Binding-site contacts:
Ligand atom O2 contacts residue GLU123 of chain 3.A at 2.5 Å (salt-bridge).
Ligand atom C2 contacts residue TYR163 of chain 3.A at 3.6 Å (hydrophobic).
Ligand atom N1 contacts residue ILE187 of chain 2.A at 3.2 Å.
Ligand atom C1 contacts residue ALA185 of chain 2.A at 3.9 Å (hydrophobic).
Ligand atom N6 contacts residue ALA185 of chain 2.A at 3.1 Å (h-bond).
Ligand atom N1 contacts residue ALA185 of chain 2.A at 3.8 Å.
Ligand atom C11 contacts residue LEU49 of chain 3.A at 3.9 Å (hydrophobic).
Ligand atom O3 contacts residue TYR163 of chain 3.A at 3.2 Å (h-bond).
Ligand atom C1 contacts residue ILE187 of chain 2.A at 3.8 Å (hydrophobic).
Ligand atom C12 contacts residue GLY46 of chain 3.A at 3.7 Å.
Ligand atom N5 contacts residue A3N1 of chain 3.D at 3.3 Å.
Ligand atom C12 contacts residue LEU49 of chain 3.A at 3.8 Å (hydrophobic).
Ligand atom O2 contacts residue ASN122 of chain 3.A at 3.1 Å (h-bond).
Ligand atom O3 contacts residue GLU123 of chain 3.A at 2.6 Å (salt-bridge).
Ligand atom C11 contacts residue GLY46 of chain 3.A at 4.0 Å.
Ligand atom O3 contacts residue ALA162 of chain 3.A at 3.0 Å.
Ligand atom N6 contacts residue GLY149 of chain 2.A at 3.9 Å.
Ligand atom C13 contacts residue GLY46 of chain 3.A at 3.5 Å.
Ligand atom N1 contacts residue TYR163 of chain 3.A at 4.0 Å.
Ligand atom C8 contacts residue GLU123 of chain 3.A at 3.1 Å.
Ligand atom C4 contacts residue ILE187 of chain 2.A at 3.5 Å (hydrophobic).
Ligand atom N6 contacts residue TYR163 of chain 3.A at 3.7 Å.
Ligand atom O2 contacts residue ASP222 of chain 3.A at 4.0 Å.
Ligand atom O1 contacts residue A3N1 of chain 3.D at 3.5 Å.
Ligand atom N2 contacts residue ALA162 of chain 3.A at 3.8 Å.
Ligand atom C12 contacts residue A3N1 of chain 3.D at 3.8 Å.
Ligand atom N6 contacts residue ASP150 of chain 2.A at 3.2 Å (salt-bridge).
Ligand atom C4 contacts residue TYR163 of chain 3.A at 3.8 Å (hydrophobic).
Ligand atom N2 contacts residue TYR163 of chain 3.A at 3.5 Å (h-bond).
Ligand atom C7 contacts residue GLU123 of chain 3.A at 3.4 Å.
Ligand atom C4 contacts residue ALA162 of chain 3.A at 4.0 Å (hydrophobic).
Ligand atom C1 contacts residue SER166 of chain 3.A at 4.0 Å.
Ligand atom C3 contacts residue TYR163 of chain 3.A at 3.9 Å (hydrophobic).
Ligand atom C4 contacts residue SER166 of chain 3.A at 2.9 Å.
Ligand atom N1 contacts residue SER166 of chain 3.A at 2.7 Å (h-bond).
Ligand atom C7 contacts residue TYR163 of chain 3.A at 3.7 Å (hydrophobic).
Ligand atom C13 contacts residue A3N1 of chain 3.D at 3.3 Å.
Ligand atom C6 contacts residue A3N1 of chain 3.D at 3.9 Å.
Ligand atom C1 contacts residue TYR163 of chain 3.A at 3.6 Å (hydrophobic).
Ligand atom O3 contacts residue ASN122 of chain 3.A at 3.8 Å.

Sequence of chain 3.A:
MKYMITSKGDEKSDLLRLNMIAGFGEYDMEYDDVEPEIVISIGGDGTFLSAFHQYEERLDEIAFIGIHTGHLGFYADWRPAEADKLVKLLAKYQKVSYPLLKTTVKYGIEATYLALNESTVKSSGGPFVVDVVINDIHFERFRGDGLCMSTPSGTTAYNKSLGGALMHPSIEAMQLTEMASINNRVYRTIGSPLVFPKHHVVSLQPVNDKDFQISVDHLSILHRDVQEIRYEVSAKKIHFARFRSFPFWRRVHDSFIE

A small-molecule ligand and the protein it binds are described below.
Small molecule (SMILES): C#CCNC[C@H]1O[C@@H](n2cnc3c(N)ncnc32)[C@H](O)[C@@H]1O

Sequence of chain 2.A:
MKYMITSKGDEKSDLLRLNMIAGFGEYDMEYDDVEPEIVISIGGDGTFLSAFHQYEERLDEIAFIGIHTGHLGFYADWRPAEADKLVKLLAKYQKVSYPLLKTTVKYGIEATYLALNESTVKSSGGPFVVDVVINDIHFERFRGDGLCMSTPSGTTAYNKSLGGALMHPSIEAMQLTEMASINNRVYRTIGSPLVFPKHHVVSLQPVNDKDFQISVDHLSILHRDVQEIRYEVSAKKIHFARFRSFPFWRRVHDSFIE